The protein below binds the small molecule below.
Small molecule (SMILES): CC(=O)N[C@H]1[C@H](O[C@H]2[C@H](O)[C@@H](NC(C)=O)CO[C@@H]2CO)O[C@H](CO)[C@@H](O)[C@@H]1O

Binding-site contacts:
Ligand atom C8 contacts residue ASN75 of chain 2.C at 4.2 Å.
Ligand atom C4 contacts residue ASN75 of chain 2.C at 4.2 Å.
Ligand atom C7 contacts residue THR77 of chain 2.C at 4.0 Å.
Ligand atom C3 contacts residue ASN75 of chain 2.C at 3.8 Å.
Ligand atom C2 contacts residue ASN75 of chain 2.C at 2.5 Å.
Ligand atom C6 contacts residue VAL9 of chain 2.D at 4.4 Å (hydrophobic).
Ligand atom O6 contacts residue VAL42 of chain 2.D at 4.1 Å.
Ligand atom C1 contacts residue THR77 of chain 2.C at 3.9 Å.
Ligand atom C6 contacts residue LEU92 of chain 2.C at 3.9 Å (hydrophobic).
Ligand atom C6 contacts residue ASN40 of chain 2.D at 4.1 Å.
Ligand atom C5 contacts residue ASN75 of chain 2.C at 3.6 Å.
Ligand atom O5 contacts residue ASN75 of chain 2.C at 2.3 Å (h-bond).
Ligand atom C5 contacts residue LEU92 of chain 2.C at 4.1 Å (hydrophobic).
Ligand atom O5 contacts residue VAL9 of chain 2.D at 4.1 Å.
Ligand atom C1 contacts residue ASN75 of chain 2.C at 1.4 Å.
Ligand atom C8 contacts residue ASN40 of chain 2.D at 3.5 Å.
Ligand atom O4 contacts residue ASN41 of chain 2.D at 4.3 Å.
Ligand atom C3 contacts residue ASN41 of chain 2.D at 4.0 Å.
Ligand atom C7 contacts residue ASN40 of chain 2.D at 3.8 Å.
Ligand atom O5 contacts residue LEU92 of chain 2.C at 3.9 Å.
Ligand atom O6 contacts residue VAL9 of chain 2.D at 3.9 Å.
Ligand atom C2 contacts residue ASN40 of chain 2.D at 4.1 Å.
Ligand atom N2 contacts residue ASN75 of chain 2.C at 2.9 Å (h-bond).
Ligand atom C3 contacts residue ASN40 of chain 2.D at 4.2 Å.
Ligand atom C6 contacts residue VAL42 of chain 2.D at 3.9 Å (hydrophobic).
Ligand atom O3 contacts residue ASN41 of chain 2.D at 3.7 Å.
Ligand atom N2 contacts residue ASN40 of chain 2.D at 3.1 Å (h-bond).
Ligand atom O7 contacts residue THR77 of chain 2.C at 2.8 Å (h-bond).
Ligand atom C7 contacts residue ASN75 of chain 2.C at 3.4 Å.
Ligand atom O7 contacts residue ASN75 of chain 2.C at 3.2 Å (h-bond).

Sequence of chain 2.C:
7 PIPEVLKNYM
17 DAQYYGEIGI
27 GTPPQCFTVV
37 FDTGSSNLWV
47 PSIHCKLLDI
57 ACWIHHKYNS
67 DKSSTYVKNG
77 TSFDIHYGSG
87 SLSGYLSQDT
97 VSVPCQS

Sequence of chain 2.D:
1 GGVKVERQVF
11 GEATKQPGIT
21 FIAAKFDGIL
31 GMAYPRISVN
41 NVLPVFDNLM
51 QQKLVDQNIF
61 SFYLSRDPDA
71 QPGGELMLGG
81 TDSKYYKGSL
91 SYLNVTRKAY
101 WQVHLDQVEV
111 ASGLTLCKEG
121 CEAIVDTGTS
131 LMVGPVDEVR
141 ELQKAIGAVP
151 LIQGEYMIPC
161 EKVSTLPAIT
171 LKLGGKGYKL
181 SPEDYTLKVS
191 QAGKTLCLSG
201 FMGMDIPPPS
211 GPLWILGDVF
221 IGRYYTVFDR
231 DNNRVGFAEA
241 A